Sequence of chain 1.B:
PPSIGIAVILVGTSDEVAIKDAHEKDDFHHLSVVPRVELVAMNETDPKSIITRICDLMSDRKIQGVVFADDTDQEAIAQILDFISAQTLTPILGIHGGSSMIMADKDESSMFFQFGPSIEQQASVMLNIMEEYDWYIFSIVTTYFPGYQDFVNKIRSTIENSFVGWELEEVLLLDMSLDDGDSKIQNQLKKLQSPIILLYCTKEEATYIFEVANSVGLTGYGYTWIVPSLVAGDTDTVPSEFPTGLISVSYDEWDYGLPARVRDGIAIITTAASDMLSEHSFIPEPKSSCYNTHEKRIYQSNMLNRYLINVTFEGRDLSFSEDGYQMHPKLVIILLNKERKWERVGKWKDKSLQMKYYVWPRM

A protein and the small-molecule ligand that binds it are described below.
Small molecule (SMILES): CC(=O)N[C@@H]1[C@@H](O)[C@H](O)[C@@H](CO)O[C@H]1O

Binding-site contacts:
Ligand atom C8 contacts residue ASN43 of chain 1.B at 4.5 Å.
Ligand atom C7 contacts residue ASN43 of chain 1.B at 3.4 Å.
Ligand atom O5 contacts residue ASN43 of chain 1.B at 2.4 Å (h-bond).
Ligand atom C4 contacts residue ASN43 of chain 1.B at 4.2 Å.
Ligand atom C8 contacts residue ALA41 of chain 1.B at 4.2 Å (hydrophobic).
Ligand atom O7 contacts residue ASN43 of chain 1.B at 3.6 Å.
Ligand atom N2 contacts residue ASN43 of chain 1.B at 2.8 Å (h-bond).
Ligand atom C1 contacts residue ASN43 of chain 1.B at 1.4 Å.
Ligand atom C5 contacts residue ASN43 of chain 1.B at 3.7 Å.
Ligand atom C3 contacts residue ASN43 of chain 1.B at 3.8 Å.
Ligand atom C2 contacts residue ASN43 of chain 1.B at 2.5 Å.